A protein and the small-molecule ligand that binds it are described below.
Small molecule (SMILES): CC(=O)N[C@@H]1[C@@H](O)[C@H](O)[C@@H](CO)O[C@H]1O

Sequence of chain 1.A:
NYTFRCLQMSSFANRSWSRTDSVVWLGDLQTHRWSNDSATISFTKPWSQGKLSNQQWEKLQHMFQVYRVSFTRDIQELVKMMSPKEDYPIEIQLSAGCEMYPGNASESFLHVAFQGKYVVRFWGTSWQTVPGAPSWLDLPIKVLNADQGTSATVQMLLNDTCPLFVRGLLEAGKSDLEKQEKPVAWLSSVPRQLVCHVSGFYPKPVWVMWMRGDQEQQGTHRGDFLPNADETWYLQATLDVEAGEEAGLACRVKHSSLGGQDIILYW

Binding-site contacts:
Ligand atom O7 contacts residue ASN20 of chain 1.A at 3.9 Å.
Ligand atom O5 contacts residue TRP23 of chain 1.A at 4.0 Å.
Ligand atom C6 contacts residue ALA19 of chain 1.A at 4.2 Å (hydrophobic).
Ligand atom N2 contacts residue ASN20 of chain 1.A at 2.8 Å (h-bond).
Ligand atom C3 contacts residue ASN20 of chain 1.A at 3.7 Å.
Ligand atom C4 contacts residue ASN20 of chain 1.A at 4.1 Å.
Ligand atom C1 contacts residue ALA19 of chain 1.A at 4.0 Å (hydrophobic).
Ligand atom C1 contacts residue ASN20 of chain 1.A at 1.5 Å.
Ligand atom C5 contacts residue TRP23 of chain 1.A at 4.1 Å (hydrophobic).
Ligand atom C2 contacts residue ASN20 of chain 1.A at 2.3 Å.
Ligand atom O5 contacts residue ASN20 of chain 1.A at 2.4 Å (h-bond).
Ligand atom C5 contacts residue ALA19 of chain 1.A at 4.3 Å (hydrophobic).
Ligand atom C5 contacts residue ASN20 of chain 1.A at 3.7 Å.
Ligand atom O5 contacts residue ALA19 of chain 1.A at 3.3 Å.
Ligand atom C6 contacts residue TRP23 of chain 1.A at 4.2 Å (hydrophobic).
Ligand atom C7 contacts residue ASN20 of chain 1.A at 3.6 Å.
Ligand atom O6 contacts residue ALA19 of chain 1.A at 3.5 Å.
Ligand atom C8 contacts residue SER22 of chain 1.A at 4.3 Å.
Ligand atom C1 contacts residue TRP23 of chain 1.A at 3.8 Å (hydrophobic).